Sequence of chain 1.B:
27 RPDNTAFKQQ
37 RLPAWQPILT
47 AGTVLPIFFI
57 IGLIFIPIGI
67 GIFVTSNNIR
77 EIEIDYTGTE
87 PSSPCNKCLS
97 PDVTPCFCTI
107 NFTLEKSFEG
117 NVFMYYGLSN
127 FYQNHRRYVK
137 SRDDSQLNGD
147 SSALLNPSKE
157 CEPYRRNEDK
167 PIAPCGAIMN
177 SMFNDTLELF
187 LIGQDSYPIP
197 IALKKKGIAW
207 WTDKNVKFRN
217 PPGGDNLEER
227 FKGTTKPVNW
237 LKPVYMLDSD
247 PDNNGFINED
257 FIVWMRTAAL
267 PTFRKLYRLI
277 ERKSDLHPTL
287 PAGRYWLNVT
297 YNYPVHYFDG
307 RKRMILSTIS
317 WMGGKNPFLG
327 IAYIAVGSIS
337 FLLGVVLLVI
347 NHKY

Binding-site contacts:
Ligand atom O7 contacts residue ASN107 of chain 1.B at 4.0 Å.
Ligand atom C2 contacts residue ASN107 of chain 1.B at 4.2 Å.
Ligand atom C7 contacts residue ASN107 of chain 1.B at 4.0 Å.
Ligand atom O5 contacts residue TRP292 of chain 1.B at 4.4 Å.
Ligand atom C6 contacts residue TRP292 of chain 1.B at 3.6 Å (hydrophobic).
Ligand atom C5 contacts residue TRP292 of chain 1.B at 3.6 Å (hydrophobic).
Ligand atom C5 contacts residue ARG290 of chain 1.B at 4.2 Å.
Ligand atom C5 contacts residue ASN107 of chain 1.B at 3.4 Å.
Ligand atom O5 contacts residue ASN107 of chain 1.B at 3.1 Å (h-bond).
Ligand atom N2 contacts residue ASN107 of chain 1.B at 4.1 Å.
Ligand atom C6 contacts residue ARG290 of chain 1.B at 3.6 Å.
Ligand atom O5 contacts residue ARG290 of chain 1.B at 3.6 Å.
Ligand atom C6 contacts residue ASN107 of chain 1.B at 4.2 Å.
Ligand atom C1 contacts residue ASN107 of chain 1.B at 3.0 Å.
Ligand atom O6 contacts residue ARG290 of chain 1.B at 2.3 Å (salt-bridge).

The small molecule below binds the protein below.
Small molecule (SMILES): CC(=O)N[C@@H]1[C@@H](O)[C@H](O)[C@@H](CO)O[C@H]1O